Sequence of chain 1.RA:
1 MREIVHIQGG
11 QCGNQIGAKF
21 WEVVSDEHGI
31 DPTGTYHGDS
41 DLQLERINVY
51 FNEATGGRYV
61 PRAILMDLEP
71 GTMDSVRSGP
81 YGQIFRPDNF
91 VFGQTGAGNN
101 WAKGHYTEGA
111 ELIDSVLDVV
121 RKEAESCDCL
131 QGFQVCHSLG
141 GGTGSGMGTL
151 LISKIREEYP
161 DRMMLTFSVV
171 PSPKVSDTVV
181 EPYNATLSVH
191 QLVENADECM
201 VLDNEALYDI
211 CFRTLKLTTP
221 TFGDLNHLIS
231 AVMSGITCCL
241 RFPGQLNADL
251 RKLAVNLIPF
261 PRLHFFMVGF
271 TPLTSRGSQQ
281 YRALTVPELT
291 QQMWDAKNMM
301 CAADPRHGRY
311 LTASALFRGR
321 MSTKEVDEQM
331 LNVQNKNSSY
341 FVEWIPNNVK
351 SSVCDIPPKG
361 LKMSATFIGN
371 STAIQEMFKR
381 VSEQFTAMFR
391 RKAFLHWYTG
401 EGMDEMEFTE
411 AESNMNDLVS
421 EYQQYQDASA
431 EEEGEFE

The protein below binds the small molecule below.
Small molecule (SMILES): CC(=O)O[C@H]1C(=O)[C@@]2(C)[C@H]([C@H](OC(=O)c3ccccc3)[C@]3(O)C[C@H](OC(=O)[C@H](O)[C@@H](NC(=O)c4ccccc4)c4ccccc4)C(C)=C1C3(C)C)[C@]1(OC(C)=O)CO[C@@H]1C[C@@H]2O

Binding-site contacts:
Ligand atom C33 contacts residue ASP26 of chain 1.RA at 3.8 Å.
Ligand atom C39 contacts residue SER234 of chain 1.RA at 3.8 Å.
Ligand atom C39 contacts residue ALA231 of chain 1.RA at 3.9 Å (hydrophobic).
Ligand atom C33 contacts residue GLU22 of chain 1.RA at 3.5 Å.
Ligand atom O06 contacts residue LEU215 of chain 1.RA at 3.8 Å.
Ligand atom C40 contacts residue VAL23 of chain 1.RA at 3.8 Å (hydrophobic).
Ligand atom C13 contacts residue HIS227 of chain 1.RA at 3.8 Å.
Ligand atom C08 contacts residue LEU228 of chain 1.RA at 3.5 Å (hydrophobic).
Ligand atom C31 contacts residue HIS227 of chain 1.RA at 3.6 Å.
Ligand atom O13 contacts residue GLY360 of chain 1.RA at 3.2 Å (h-bond).
Ligand atom C17 contacts residue LEU361 of chain 1.RA at 3.7 Å (hydrophobic).
Ligand atom C07 contacts residue LEU228 of chain 1.RA at 3.4 Å (hydrophobic).
Ligand atom O13 contacts residue LYS359 of chain 1.RA at 3.0 Å (salt-bridge).
Ligand atom C44 contacts residue LEU361 of chain 1.RA at 3.7 Å (hydrophobic).
Ligand atom C14 contacts residue THR274 of chain 1.RA at 3.5 Å.
Ligand atom O14 contacts residue HIS227 of chain 1.RA at 2.6 Å (h-bond).
Ligand atom C08 contacts residue HIS227 of chain 1.RA at 3.1 Å.
Ligand atom C14 contacts residue LEU215 of chain 1.RA at 3.7 Å (hydrophobic).
Ligand atom C19 contacts residue SER275 of chain 1.RA at 3.9 Å.
Ligand atom O06 contacts residue THR274 of chain 1.RA at 3.2 Å (h-bond).
Ligand atom C28 contacts residue GLY360 of chain 1.RA at 3.9 Å.
Ligand atom C15 contacts residue PRO272 of chain 1.RA at 4.0 Å (hydrophobic).
Ligand atom O08 contacts residue GLN279 of chain 1.RA at 3.4 Å.
Ligand atom O05 contacts residue LEU361 of chain 1.RA at 3.4 Å.
Ligand atom C07 contacts residue HIS227 of chain 1.RA at 3.6 Å.
Ligand atom C16 contacts residue THR274 of chain 1.RA at 3.7 Å.
Ligand atom O07 contacts residue LEU361 of chain 1.RA at 3.7 Å.
Ligand atom C07 contacts residue ASP224 of chain 1.RA at 3.9 Å.
Ligand atom C30 contacts residue HIS227 of chain 1.RA at 3.3 Å.
Ligand atom C36 contacts residue HIS227 of chain 1.RA at 3.5 Å.
Ligand atom C19 contacts residue THR274 of chain 1.RA at 3.3 Å.
Ligand atom C44 contacts residue GLY360 of chain 1.RA at 3.8 Å.
Ligand atom C09 contacts residue HIS227 of chain 1.RA at 3.8 Å.
Ligand atom C40 contacts residue SER234 of chain 1.RA at 3.0 Å.
Ligand atom C41 contacts residue VAL23 of chain 1.RA at 3.5 Å (hydrophobic).
Ligand atom O06 contacts residue LEU273 of chain 1.RA at 3.7 Å.
Ligand atom O12 contacts residue GLY360 of chain 1.RA at 3.9 Å.
Ligand atom C32 contacts residue VAL23 of chain 1.RA at 3.7 Å (hydrophobic).
Ligand atom O07 contacts residue GLN279 of chain 1.RA at 3.2 Å.
Ligand atom O14 contacts residue VAL23 of chain 1.RA at 4.0 Å.